Binding-site contacts:
Ligand atom C2 contacts residue GLY279 of chain 1.C at 3.3 Å.
Ligand atom C2 contacts residue TYR247 of chain 1.C at 3.1 Å (hydrophobic).
Ligand atom C11 contacts residue TYR247 of chain 1.C at 3.7 Å (hydrophobic).
Ligand atom C22 contacts residue MET267 of chain 1.C at 3.7 Å (hydrophobic).
Ligand atom N5 contacts residue MET267 of chain 1.C at 3.7 Å.
Ligand atom C1 contacts residue GLY279 of chain 1.C at 3.4 Å.
Ligand atom C7 contacts residue TYR247 of chain 1.C at 3.4 Å (hydrophobic).
Ligand atom N5 contacts residue TYR247 of chain 1.C at 2.2 Å (h-bond).
Ligand atom C7 contacts residue MET267 of chain 1.C at 3.4 Å (hydrophobic).
Ligand atom C10 contacts residue PHE283 of chain 1.C at 3.5 Å (hydrophobic).
Ligand atom C7 contacts residue GLY279 of chain 1.C at 3.5 Å.
Ligand atom C14 contacts residue TYR78 of chain 1.C at 3.7 Å (hydrophobic).
Ligand atom N5 contacts residue GLY279 of chain 1.C at 3.7 Å.
Ligand atom C11 contacts residue GLN280 of chain 1.C at 3.5 Å.
Ligand atom C2 contacts residue MET267 of chain 1.C at 3.6 Å (hydrophobic).
Ligand atom C18 contacts residue SER231 of chain 1.C at 3.7 Å.
Ligand atom C6 contacts residue TYR247 of chain 1.C at 3.4 Å (hydrophobic).
Ligand atom C23 contacts residue PHE283 of chain 1.C at 3.6 Å (hydrophobic).
Ligand atom C9 contacts residue MET267 of chain 1.C at 3.6 Å (hydrophobic).
Ligand atom C13 contacts residue SER231 of chain 1.C at 3.1 Å.
Ligand atom C8 contacts residue MET267 of chain 1.C at 3.7 Å (hydrophobic).
Ligand atom C4 contacts residue GLY279 of chain 1.C at 3.7 Å.
Ligand atom C1 contacts residue MET267 of chain 1.C at 3.5 Å (hydrophobic).
Ligand atom C10 contacts residue MET267 of chain 1.C at 3.7 Å (hydrophobic).
Ligand atom C6 contacts residue GLY279 of chain 1.C at 3.5 Å.
Ligand atom C13 contacts residue ILE246 of chain 1.C at 3.6 Å (hydrophobic).
Ligand atom C24 contacts residue PHE283 of chain 1.C at 3.4 Å (hydrophobic).
Ligand atom O21 contacts residue PHE250 of chain 1.C at 3.4 Å.
Ligand atom O20 contacts residue GLN280 of chain 1.C at 3.1 Å (h-bond).
Ligand atom C4 contacts residue MET267 of chain 1.C at 3.7 Å (hydrophobic).
Ligand atom N3 contacts residue MET267 of chain 1.C at 3.4 Å (h-bond).
Ligand atom N3 contacts residue GLY279 of chain 1.C at 3.4 Å (h-bond).
Ligand atom C23 contacts residue PHE250 of chain 1.C at 3.8 Å (hydrophobic).
Ligand atom C14 contacts residue LEU229 of chain 1.C at 3.7 Å (hydrophobic).
Ligand atom C9 contacts residue GLU275 of chain 1.C at 3.6 Å.
Ligand atom C8 contacts residue GLY279 of chain 1.C at 3.8 Å.
Ligand atom C6 contacts residue MET267 of chain 1.C at 3.6 Å (hydrophobic).
Ligand atom C18 contacts residue ILE246 of chain 1.C at 3.5 Å (hydrophobic).
Ligand atom C9 contacts residue GLY279 of chain 1.C at 3.7 Å.
Ligand atom C22 contacts residue GLY279 of chain 1.C at 3.8 Å.

Sequence of chain 1.C:
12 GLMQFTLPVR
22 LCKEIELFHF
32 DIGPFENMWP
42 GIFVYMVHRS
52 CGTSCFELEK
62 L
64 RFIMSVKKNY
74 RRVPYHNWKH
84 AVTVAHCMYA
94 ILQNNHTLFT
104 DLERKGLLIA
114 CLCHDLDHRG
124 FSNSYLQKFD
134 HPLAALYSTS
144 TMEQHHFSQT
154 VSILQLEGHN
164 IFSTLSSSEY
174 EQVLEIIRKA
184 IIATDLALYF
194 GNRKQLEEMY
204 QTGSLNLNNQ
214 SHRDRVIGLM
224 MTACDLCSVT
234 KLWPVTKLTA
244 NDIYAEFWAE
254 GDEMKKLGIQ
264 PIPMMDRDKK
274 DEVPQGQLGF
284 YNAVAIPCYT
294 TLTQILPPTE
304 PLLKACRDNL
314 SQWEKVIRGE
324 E

This protein binds this small molecule.
Small molecule (SMILES): Cn1c(CCN2CCOc3ccccc3C2=O)nc2ccccc21